Binding-site contacts:
Ligand atom C5' contacts residue VAL178 of chain 52.E at 4.5 Å (hydrophobic).
Ligand atom C1' contacts residue TRP47 of chain 52.D at 4.3 Å (hydrophobic).
Ligand atom N6 contacts residue TYR50 of chain 52.D at 4.2 Å.
Ligand atom C4 contacts residue TRP47 of chain 52.D at 3.9 Å (hydrophobic).
Ligand atom O4' contacts residue TRP47 of chain 52.D at 4.1 Å.
Ligand atom N9 contacts residue TRP47 of chain 52.D at 3.9 Å.
Ligand atom N1 contacts residue THR48 of chain 52.D at 4.0 Å.
Ligand atom C8 contacts residue TRP47 of chain 52.D at 3.8 Å (hydrophobic).
Ligand atom N1 contacts residue TRP47 of chain 52.D at 4.3 Å.
Ligand atom O4' contacts residue LYS143 of chain 52.D at 4.1 Å.
Ligand atom N7 contacts residue TRP47 of chain 52.D at 3.7 Å.
Ligand atom C6 contacts residue TRP47 of chain 52.D at 3.9 Å (hydrophobic).
Ligand atom C6 contacts residue THR48 of chain 52.D at 4.2 Å.
Ligand atom OP2 contacts residue VAL178 of chain 52.E at 4.5 Å.
Ligand atom N6 contacts residue THR48 of chain 52.D at 3.3 Å (h-bond).
Ligand atom N6 contacts residue TRP47 of chain 52.D at 3.8 Å.
Ligand atom C5 contacts residue TRP47 of chain 52.D at 3.8 Å (hydrophobic).
Ligand atom OP2 contacts residue GLY49 of chain 52.E at 4.2 Å.
Ligand atom N3 contacts residue TRP47 of chain 52.D at 4.1 Å.
Ligand atom C2 contacts residue TRP47 of chain 52.D at 4.2 Å (hydrophobic).

This small molecule binds to this protein.
Small molecule (SMILES): Nc1ncnc2c1ncn2[C@@H]1O[C@H](COO[C@@H]2C[C@@H](CO[P](=O)(O)O[C@H]3[C@@H](O)[C@H](n4cnc5c(N)ncnc54)O[C@@H]3COP(=O)=O)O[C@H]2n2ccc(=O)[nH]c2=O)[C@@H](OOP(O)OC[C@H]2O[C@@H](n3ccc(=O)[nH]c3=O)[C@H](O)[C@@H]2O)[C@H]1O.Op1oo1

Sequence of chain 52.D:
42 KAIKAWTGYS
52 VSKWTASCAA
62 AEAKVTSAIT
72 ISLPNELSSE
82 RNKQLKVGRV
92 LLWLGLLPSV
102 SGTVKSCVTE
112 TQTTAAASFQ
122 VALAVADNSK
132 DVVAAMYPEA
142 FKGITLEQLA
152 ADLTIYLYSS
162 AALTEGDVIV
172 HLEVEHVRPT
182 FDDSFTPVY

Sequence of chain 52.E:
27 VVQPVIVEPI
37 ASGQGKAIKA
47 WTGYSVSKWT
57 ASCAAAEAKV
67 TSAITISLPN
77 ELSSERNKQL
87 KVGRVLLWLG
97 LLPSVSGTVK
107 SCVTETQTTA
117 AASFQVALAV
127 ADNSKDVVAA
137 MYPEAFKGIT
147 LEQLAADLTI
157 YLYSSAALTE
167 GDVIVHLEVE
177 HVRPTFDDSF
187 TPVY